Binding-site contacts:
Ligand atom C3 contacts residue ASN167 of chain 1.B at 4.0 Å.
Ligand atom C8 contacts residue ASN19 of chain 1.B at 4.1 Å.
Ligand atom O7 contacts residue ASN167 of chain 1.B at 3.3 Å (h-bond).
Ligand atom C5 contacts residue ASN167 of chain 1.B at 3.7 Å.
Ligand atom C1 contacts residue ASN167 of chain 1.B at 1.5 Å.
Ligand atom O7 contacts residue ASN19 of chain 1.B at 3.7 Å.
Ligand atom C2 contacts residue ASN167 of chain 1.B at 2.8 Å.
Ligand atom O5 contacts residue ASN167 of chain 1.B at 2.4 Å (h-bond).
Ligand atom N2 contacts residue ASN167 of chain 1.B at 3.5 Å (h-bond).
Ligand atom C4 contacts residue ASN167 of chain 1.B at 4.4 Å.
Ligand atom C7 contacts residue ASN167 of chain 1.B at 3.7 Å.
Ligand atom C7 contacts residue ASN19 of chain 1.B at 4.3 Å.

Sequence of chain 1.B:
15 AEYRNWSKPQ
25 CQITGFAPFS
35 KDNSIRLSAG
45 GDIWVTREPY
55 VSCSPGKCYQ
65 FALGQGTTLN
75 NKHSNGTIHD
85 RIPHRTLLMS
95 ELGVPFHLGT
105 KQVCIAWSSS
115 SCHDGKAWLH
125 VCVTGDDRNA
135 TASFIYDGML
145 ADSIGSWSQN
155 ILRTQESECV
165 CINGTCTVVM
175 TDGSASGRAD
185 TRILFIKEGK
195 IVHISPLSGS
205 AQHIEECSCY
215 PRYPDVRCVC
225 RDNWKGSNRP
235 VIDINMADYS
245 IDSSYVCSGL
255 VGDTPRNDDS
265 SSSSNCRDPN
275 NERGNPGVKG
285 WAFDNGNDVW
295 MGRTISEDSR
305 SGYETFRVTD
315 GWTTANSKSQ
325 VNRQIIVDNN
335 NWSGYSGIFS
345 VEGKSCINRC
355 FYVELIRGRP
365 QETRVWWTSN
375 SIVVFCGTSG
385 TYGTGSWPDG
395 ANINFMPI

This protein binds this small molecule.
Small molecule (SMILES): CC(=O)N[C@@H]1[C@@H](O)[C@H](O)[C@@H](CO)O[C@H]1O